This protein binds this small molecule.
Small molecule (SMILES): CC(=O)N[C@H]1[C@H](O[C@H]2[C@H](O)[C@@H](NC(C)=O)CO[C@@H]2CO)O[C@H](CO)[C@@H](O)[C@@H]1O

Binding-site contacts:
Ligand atom N2 contacts residue ASN12 of chain 46.A at 4.0 Å.
Ligand atom O7 contacts residue ASN12 of chain 46.A at 4.2 Å.
Ligand atom C2 contacts residue ASN12 of chain 46.A at 3.5 Å.
Ligand atom C1 contacts residue ASN12 of chain 46.A at 2.1 Å.
Ligand atom O5 contacts residue ASN12 of chain 46.A at 2.5 Å (h-bond).
Ligand atom C5 contacts residue ASN12 of chain 46.A at 3.9 Å.
Ligand atom C7 contacts residue ASN12 of chain 46.A at 4.3 Å.

Sequence of chain 46.A:
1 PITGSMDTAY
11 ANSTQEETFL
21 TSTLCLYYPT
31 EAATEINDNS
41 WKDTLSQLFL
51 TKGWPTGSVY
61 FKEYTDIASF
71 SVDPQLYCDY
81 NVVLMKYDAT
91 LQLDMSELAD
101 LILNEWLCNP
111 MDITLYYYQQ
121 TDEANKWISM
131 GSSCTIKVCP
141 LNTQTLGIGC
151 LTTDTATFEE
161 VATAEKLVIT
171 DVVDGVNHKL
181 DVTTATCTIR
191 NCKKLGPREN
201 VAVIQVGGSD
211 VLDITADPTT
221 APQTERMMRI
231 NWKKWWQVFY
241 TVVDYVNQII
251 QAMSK